Sequence of chain 1.D:
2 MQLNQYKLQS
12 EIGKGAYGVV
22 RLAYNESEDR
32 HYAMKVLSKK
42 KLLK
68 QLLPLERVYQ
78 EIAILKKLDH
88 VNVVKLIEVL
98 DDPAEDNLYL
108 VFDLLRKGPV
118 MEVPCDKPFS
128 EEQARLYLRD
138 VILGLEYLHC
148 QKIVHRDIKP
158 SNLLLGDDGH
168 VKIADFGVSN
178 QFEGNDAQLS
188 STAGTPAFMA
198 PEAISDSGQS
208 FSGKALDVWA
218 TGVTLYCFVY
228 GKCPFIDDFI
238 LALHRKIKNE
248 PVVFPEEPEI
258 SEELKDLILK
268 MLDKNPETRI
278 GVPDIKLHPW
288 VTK

A small-molecule ligand and the protein it binds are described below.
Small molecule (SMILES): O=C(O)c1ccc(-c2c[nH]c3ncc(-c4ccccc4)cc23)cc1C1CCCC1

Binding-site contacts:
Ligand atom C15 contacts residue PHE109 of chain 1.D at 3.5 Å (hydrophobic).
Ligand atom C17 contacts residue LEU161 of chain 1.D at 3.7 Å (hydrophobic).
Ligand atom C22 contacts residue GLY115 of chain 1.D at 3.5 Å.
Ligand atom C8 contacts residue VAL21 of chain 1.D at 3.8 Å (hydrophobic).
Ligand atom C3 contacts residue GLY16 of chain 1.D at 3.5 Å.
Ligand atom O2 contacts residue ASP172 of chain 1.D at 3.2 Å (salt-bridge).
Ligand atom C16 contacts residue LEU161 of chain 1.D at 3.4 Å (hydrophobic).
Ligand atom C25 contacts residue GLY115 of chain 1.D at 3.8 Å.
Ligand atom C23 contacts residue PRO116 of chain 1.D at 3.2 Å (hydrophobic).
Ligand atom C13 contacts residue ASP172 of chain 1.D at 3.7 Å.
Ligand atom C2 contacts residue ASP172 of chain 1.D at 3.9 Å.
Ligand atom N1 contacts residue ASP110 of chain 1.D at 3.0 Å (salt-bridge).
Ligand atom C3 contacts residue LYS15 of chain 1.D at 3.7 Å.
Ligand atom C11 contacts residue LEU161 of chain 1.D at 3.6 Å (hydrophobic).
Ligand atom C16 contacts residue ALA34 of chain 1.D at 3.4 Å (hydrophobic).
Ligand atom N2 contacts residue LEU112 of chain 1.D at 3.0 Å (h-bond).
Ligand atom C25 contacts residue PRO116 of chain 1.D at 3.7 Å (hydrophobic).
Ligand atom C2 contacts residue ASN159 of chain 1.D at 3.6 Å.
Ligand atom C14 contacts residue ALA34 of chain 1.D at 3.8 Å (hydrophobic).
Ligand atom O2 contacts residue LYS36 of chain 1.D at 2.9 Å (salt-bridge).
Ligand atom N2 contacts residue ALA34 of chain 1.D at 3.7 Å.
Ligand atom N1 contacts residue ALA34 of chain 1.D at 3.4 Å.
Ligand atom C19 contacts residue LEU112 of chain 1.D at 3.3 Å (hydrophobic).
Ligand atom C20 contacts residue GLY115 of chain 1.D at 3.8 Å.
Ligand atom C24 contacts residue GLY115 of chain 1.D at 3.6 Å.
Ligand atom C25 contacts residue ILE13 of chain 1.D at 3.1 Å (hydrophobic).
Ligand atom C14 contacts residue LEU161 of chain 1.D at 3.3 Å (hydrophobic).
Ligand atom N2 contacts residue LEU111 of chain 1.D at 3.7 Å.
Ligand atom O1 contacts residue LYS36 of chain 1.D at 3.7 Å.
Ligand atom N1 contacts residue LEU161 of chain 1.D at 3.8 Å.
Ligand atom C23 contacts residue ILE13 of chain 1.D at 3.4 Å (hydrophobic).
Ligand atom C13 contacts residue LYS36 of chain 1.D at 3.6 Å.
Ligand atom C12 contacts residue PHE109 of chain 1.D at 3.7 Å (hydrophobic).
Ligand atom O1 contacts residue ASP172 of chain 1.D at 3.7 Å.
Ligand atom C19 contacts residue LEU111 of chain 1.D at 3.7 Å (hydrophobic).
Ligand atom C6 contacts residue VAL21 of chain 1.D at 3.8 Å (hydrophobic).
Ligand atom C21 contacts residue PRO116 of chain 1.D at 3.6 Å (hydrophobic).
Ligand atom O1 contacts residue GLY16 of chain 1.D at 3.2 Å (h-bond).
Ligand atom N1 contacts residue PHE109 of chain 1.D at 3.9 Å.
Ligand atom C22 contacts residue ILE13 of chain 1.D at 3.6 Å (hydrophobic).